Binding-site contacts:
Ligand atom C5 contacts residue ASN47 of chain 1.B at 3.7 Å.
Ligand atom C8 contacts residue ASN47 of chain 1.B at 3.8 Å.
Ligand atom C6 contacts residue TYR45 of chain 1.B at 3.3 Å (hydrophobic).
Ligand atom C3 contacts residue TYR45 of chain 1.B at 3.7 Å (hydrophobic).
Ligand atom O5 contacts residue ASN47 of chain 1.B at 2.4 Å (h-bond).
Ligand atom C7 contacts residue SER49 of chain 1.B at 3.6 Å.
Ligand atom C8 contacts residue ASN42 of chain 1.B at 4.2 Å.
Ligand atom C8 contacts residue VAL40 of chain 1.B at 3.9 Å (hydrophobic).
Ligand atom C7 contacts residue ASN47 of chain 1.B at 3.1 Å.
Ligand atom O7 contacts residue ASN47 of chain 1.B at 2.9 Å (h-bond).
Ligand atom C4 contacts residue ASN47 of chain 1.B at 4.2 Å.
Ligand atom N2 contacts residue ASN47 of chain 1.B at 2.9 Å (h-bond).
Ligand atom C1 contacts residue ASN47 of chain 1.B at 1.4 Å.
Ligand atom C7 contacts residue SER48 of chain 1.B at 3.7 Å.
Ligand atom C4 contacts residue TYR45 of chain 1.B at 3.3 Å (hydrophobic).
Ligand atom O4 contacts residue TYR45 of chain 1.B at 4.2 Å.
Ligand atom C7 contacts residue ASN42 of chain 1.B at 4.5 Å.
Ligand atom C8 contacts residue SER48 of chain 1.B at 3.0 Å.
Ligand atom C3 contacts residue ASN47 of chain 1.B at 3.8 Å.
Ligand atom C5 contacts residue TYR45 of chain 1.B at 3.5 Å (hydrophobic).
Ligand atom N2 contacts residue ASN42 of chain 1.B at 4.1 Å.
Ligand atom O3 contacts residue TYR45 of chain 1.B at 3.6 Å.
Ligand atom C1 contacts residue ASN42 of chain 1.B at 4.4 Å.
Ligand atom O7 contacts residue SER49 of chain 1.B at 2.8 Å (h-bond).
Ligand atom C2 contacts residue ASN47 of chain 1.B at 2.5 Å.
Ligand atom C8 contacts residue SER49 of chain 1.B at 3.8 Å.
Ligand atom C8 contacts residue GLU29 of chain 1.B at 4.1 Å.
Ligand atom O7 contacts residue SER48 of chain 1.B at 3.5 Å (h-bond).

Sequence of chain 1.B:
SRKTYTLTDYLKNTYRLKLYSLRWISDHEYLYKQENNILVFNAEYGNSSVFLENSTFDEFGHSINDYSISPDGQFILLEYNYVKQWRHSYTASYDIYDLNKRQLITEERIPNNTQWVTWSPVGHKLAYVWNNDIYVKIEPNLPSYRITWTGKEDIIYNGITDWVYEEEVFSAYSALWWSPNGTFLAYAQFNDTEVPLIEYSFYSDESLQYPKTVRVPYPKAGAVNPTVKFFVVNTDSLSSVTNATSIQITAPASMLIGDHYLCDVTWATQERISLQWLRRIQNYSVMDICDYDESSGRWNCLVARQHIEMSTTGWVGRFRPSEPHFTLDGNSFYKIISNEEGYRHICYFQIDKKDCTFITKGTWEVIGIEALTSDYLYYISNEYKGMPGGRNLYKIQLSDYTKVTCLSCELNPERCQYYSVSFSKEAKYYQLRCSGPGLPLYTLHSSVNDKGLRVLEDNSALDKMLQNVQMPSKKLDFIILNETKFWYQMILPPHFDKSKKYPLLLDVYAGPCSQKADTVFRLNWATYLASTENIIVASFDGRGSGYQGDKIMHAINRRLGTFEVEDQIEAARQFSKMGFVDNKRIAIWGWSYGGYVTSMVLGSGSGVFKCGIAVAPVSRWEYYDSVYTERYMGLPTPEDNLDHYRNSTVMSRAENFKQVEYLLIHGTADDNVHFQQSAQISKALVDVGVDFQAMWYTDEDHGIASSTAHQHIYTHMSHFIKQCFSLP

The protein below binds the small molecule below.
Small molecule (SMILES): CC(=O)N[C@H]1CO[C@H](CO[C@@H]2O[C@@H](C)[C@@H](O)[C@@H](O)[C@@H]2O)[C@@H](O)[C@@H]1O